The protein below binds the small molecule below.
Small molecule (SMILES): CC1(C)CC(Nc2nc(-c3cccc(-c4ccccc4)c3)cs2)CC(C)(C)N1

Sequence of chain 1.A:
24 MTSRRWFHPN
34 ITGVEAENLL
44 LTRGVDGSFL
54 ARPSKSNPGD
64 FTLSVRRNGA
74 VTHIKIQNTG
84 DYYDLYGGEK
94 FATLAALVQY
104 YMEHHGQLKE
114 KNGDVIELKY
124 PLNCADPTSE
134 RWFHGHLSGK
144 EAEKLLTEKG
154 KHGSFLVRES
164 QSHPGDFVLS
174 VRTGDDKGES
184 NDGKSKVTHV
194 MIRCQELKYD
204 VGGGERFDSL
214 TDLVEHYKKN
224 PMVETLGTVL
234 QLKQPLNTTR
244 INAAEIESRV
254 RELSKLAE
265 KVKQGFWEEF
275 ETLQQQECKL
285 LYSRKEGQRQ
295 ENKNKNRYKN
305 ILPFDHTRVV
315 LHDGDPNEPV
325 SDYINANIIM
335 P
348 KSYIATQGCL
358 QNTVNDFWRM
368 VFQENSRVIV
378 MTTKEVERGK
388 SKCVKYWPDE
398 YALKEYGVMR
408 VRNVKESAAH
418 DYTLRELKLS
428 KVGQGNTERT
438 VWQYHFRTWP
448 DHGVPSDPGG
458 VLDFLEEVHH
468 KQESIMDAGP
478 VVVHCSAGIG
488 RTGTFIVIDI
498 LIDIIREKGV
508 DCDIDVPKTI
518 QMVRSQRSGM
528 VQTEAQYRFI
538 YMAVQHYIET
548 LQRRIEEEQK

Binding-site contacts:
Ligand atom C21 contacts residue THR276 of chain 1.A at 3.3 Å.
Ligand atom C19 contacts residue GLU133 of chain 1.A at 3.6 Å.
Ligand atom C22 contacts residue PHE136 of chain 1.A at 3.2 Å (hydrophobic).
Ligand atom C5 contacts residue ARG134 of chain 1.A at 3.9 Å.
Ligand atom C10 contacts residue PRO514 of chain 1.A at 3.8 Å (hydrophobic).
Ligand atom C21 contacts residue THR131 of chain 1.A at 3.8 Å.
Ligand atom C18 contacts residue PHE136 of chain 1.A at 3.9 Å (hydrophobic).
Ligand atom C1 contacts residue ARG134 of chain 1.A at 3.8 Å.
Ligand atom C22 contacts residue HIS137 of chain 1.A at 3.8 Å.
Ligand atom N1 contacts residue ARG134 of chain 1.A at 3.5 Å (salt-bridge).
Ligand atom C5 contacts residue LYS515 of chain 1.A at 3.5 Å.
Ligand atom C13 contacts residue THR276 of chain 1.A at 3.9 Å.
Ligand atom C20 contacts residue GLU133 of chain 1.A at 3.2 Å.
Ligand atom C21 contacts residue GLU272 of chain 1.A at 3.6 Å.
Ligand atom N contacts residue THR242 of chain 1.A at 3.7 Å.
Ligand atom S contacts residue THR276 of chain 1.A at 3.8 Å.
Ligand atom C2 contacts residue ARG134 of chain 1.A at 3.6 Å.
Ligand atom C9 contacts residue PRO514 of chain 1.A at 3.6 Å (hydrophobic).
Ligand atom C8 contacts residue LEU277 of chain 1.A at 3.6 Å (hydrophobic).
Ligand atom C20 contacts residue THR131 of chain 1.A at 3.4 Å.
Ligand atom C5 contacts residue ASN240 of chain 1.A at 3.2 Å.
Ligand atom C4 contacts residue ARG134 of chain 1.A at 3.7 Å.
Ligand atom C20 contacts residue PHE136 of chain 1.A at 3.2 Å (hydrophobic).
Ligand atom C11 contacts residue ARG134 of chain 1.A at 3.4 Å.
Ligand atom C13 contacts residue THR242 of chain 1.A at 3.9 Å.
Ligand atom C4 contacts residue LYS515 of chain 1.A at 3.8 Å.
Ligand atom C15 contacts residue ARG134 of chain 1.A at 3.6 Å.
Ligand atom C6 contacts residue ARG134 of chain 1.A at 3.7 Å.
Ligand atom C14 contacts residue GLU273 of chain 1.A at 3.8 Å.
Ligand atom C3 contacts residue ARG134 of chain 1.A at 3.5 Å.
Ligand atom N contacts residue ARG134 of chain 1.A at 3.5 Å.
Ligand atom C19 contacts residue THR276 of chain 1.A at 3.7 Å.
Ligand atom N2 contacts residue PHE136 of chain 1.A at 3.8 Å.
Ligand atom C22 contacts residue THR241 of chain 1.A at 3.7 Å.
Ligand atom C4 contacts residue ASN240 of chain 1.A at 3.6 Å.
Ligand atom S contacts residue GLU273 of chain 1.A at 3.7 Å.
Ligand atom C contacts residue LYS515 of chain 1.A at 3.5 Å.
Ligand atom C14 contacts residue THR276 of chain 1.A at 3.8 Å.
Ligand atom C16 contacts residue THR241 of chain 1.A at 3.6 Å.
Ligand atom C12 contacts residue THR242 of chain 1.A at 3.7 Å.